This small molecule binds to this protein.
Small molecule (SMILES): CC(=O)N[C@@H]1[C@@H](O)[C@H](O)[C@@H](CO)O[C@H]1O

Sequence of chain 1.B:
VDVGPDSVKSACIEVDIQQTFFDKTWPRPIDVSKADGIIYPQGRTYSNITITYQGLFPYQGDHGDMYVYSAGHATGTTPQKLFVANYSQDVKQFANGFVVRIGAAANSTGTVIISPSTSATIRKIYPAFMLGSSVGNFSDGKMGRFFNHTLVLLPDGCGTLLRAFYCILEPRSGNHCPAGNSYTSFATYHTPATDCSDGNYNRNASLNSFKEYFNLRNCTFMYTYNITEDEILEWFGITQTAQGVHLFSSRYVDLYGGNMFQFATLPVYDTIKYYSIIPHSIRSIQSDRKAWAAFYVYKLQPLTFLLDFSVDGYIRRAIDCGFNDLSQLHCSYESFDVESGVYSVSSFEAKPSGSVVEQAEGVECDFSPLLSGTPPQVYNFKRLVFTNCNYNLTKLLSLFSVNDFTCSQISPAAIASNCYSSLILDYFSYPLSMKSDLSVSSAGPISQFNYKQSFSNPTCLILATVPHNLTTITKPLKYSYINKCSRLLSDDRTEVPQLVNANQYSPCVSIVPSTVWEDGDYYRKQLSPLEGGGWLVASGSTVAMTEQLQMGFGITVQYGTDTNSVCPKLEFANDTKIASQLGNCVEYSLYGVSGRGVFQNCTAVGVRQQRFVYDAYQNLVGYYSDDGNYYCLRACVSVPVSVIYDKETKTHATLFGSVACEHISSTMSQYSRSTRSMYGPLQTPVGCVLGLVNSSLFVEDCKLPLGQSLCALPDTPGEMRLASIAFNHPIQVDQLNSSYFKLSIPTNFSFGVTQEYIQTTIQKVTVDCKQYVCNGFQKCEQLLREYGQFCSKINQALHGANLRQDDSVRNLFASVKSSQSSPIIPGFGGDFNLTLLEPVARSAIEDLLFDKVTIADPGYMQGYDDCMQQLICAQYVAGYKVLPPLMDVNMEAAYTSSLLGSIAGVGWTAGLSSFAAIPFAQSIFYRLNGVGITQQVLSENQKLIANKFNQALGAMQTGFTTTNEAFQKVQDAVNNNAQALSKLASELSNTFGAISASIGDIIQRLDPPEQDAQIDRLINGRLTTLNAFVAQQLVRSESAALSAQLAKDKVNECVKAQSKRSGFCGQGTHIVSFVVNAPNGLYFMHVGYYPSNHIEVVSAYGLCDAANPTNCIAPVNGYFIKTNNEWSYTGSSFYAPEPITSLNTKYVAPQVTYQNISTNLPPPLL

Binding-site contacts:
Ligand atom C2 contacts residue ASN1179 of chain 1.B at 2.5 Å.
Ligand atom C4 contacts residue ASN1179 of chain 1.B at 4.3 Å.
Ligand atom O5 contacts residue ASN1179 of chain 1.B at 2.4 Å (h-bond).
Ligand atom C1 contacts residue ASN1179 of chain 1.B at 1.4 Å.
Ligand atom C5 contacts residue ASN1179 of chain 1.B at 3.7 Å.
Ligand atom N2 contacts residue ASN1179 of chain 1.B at 2.9 Å (h-bond).
Ligand atom C7 contacts residue ASN1179 of chain 1.B at 3.6 Å.
Ligand atom O7 contacts residue ASN1179 of chain 1.B at 3.9 Å.
Ligand atom C3 contacts residue ASN1179 of chain 1.B at 3.8 Å.